Binding-site contacts:
Ligand atom C4 contacts residue ASN416 of chain 1.E at 4.2 Å.
Ligand atom C3 contacts residue ASN416 of chain 1.E at 3.8 Å.
Ligand atom N2 contacts residue ASN416 of chain 1.E at 2.9 Å (h-bond).
Ligand atom C6 contacts residue PRO261 of chain 1.E at 3.6 Å (hydrophobic).
Ligand atom O5 contacts residue GLN263 of chain 1.E at 4.2 Å.
Ligand atom C1 contacts residue ASN416 of chain 1.E at 1.4 Å.
Ligand atom C7 contacts residue NAG1 of chain 1.Z at 4.2 Å.
Ligand atom O6 contacts residue PRO261 of chain 1.E at 3.7 Å.
Ligand atom C5 contacts residue ASN416 of chain 1.E at 3.7 Å.
Ligand atom C5 contacts residue PRO261 of chain 1.E at 4.3 Å (hydrophobic).
Ligand atom C8 contacts residue ASN416 of chain 1.E at 4.2 Å.
Ligand atom C5 contacts residue GLN263 of chain 1.E at 4.3 Å.
Ligand atom O5 contacts residue PRO261 of chain 1.E at 3.8 Å.
Ligand atom C6 contacts residue ASN416 of chain 1.E at 4.4 Å.
Ligand atom O7 contacts residue ASN232 of chain 1.E at 4.0 Å.
Ligand atom C2 contacts residue ASN416 of chain 1.E at 2.5 Å.
Ligand atom C7 contacts residue ASN416 of chain 1.E at 3.8 Å.
Ligand atom O5 contacts residue ASN416 of chain 1.E at 2.4 Å (h-bond).
Ligand atom O7 contacts residue NAG1 of chain 1.Z at 3.1 Å (h-bond).
Ligand atom C1 contacts residue GLN263 of chain 1.E at 4.0 Å.

Sequence of chain 1.E:
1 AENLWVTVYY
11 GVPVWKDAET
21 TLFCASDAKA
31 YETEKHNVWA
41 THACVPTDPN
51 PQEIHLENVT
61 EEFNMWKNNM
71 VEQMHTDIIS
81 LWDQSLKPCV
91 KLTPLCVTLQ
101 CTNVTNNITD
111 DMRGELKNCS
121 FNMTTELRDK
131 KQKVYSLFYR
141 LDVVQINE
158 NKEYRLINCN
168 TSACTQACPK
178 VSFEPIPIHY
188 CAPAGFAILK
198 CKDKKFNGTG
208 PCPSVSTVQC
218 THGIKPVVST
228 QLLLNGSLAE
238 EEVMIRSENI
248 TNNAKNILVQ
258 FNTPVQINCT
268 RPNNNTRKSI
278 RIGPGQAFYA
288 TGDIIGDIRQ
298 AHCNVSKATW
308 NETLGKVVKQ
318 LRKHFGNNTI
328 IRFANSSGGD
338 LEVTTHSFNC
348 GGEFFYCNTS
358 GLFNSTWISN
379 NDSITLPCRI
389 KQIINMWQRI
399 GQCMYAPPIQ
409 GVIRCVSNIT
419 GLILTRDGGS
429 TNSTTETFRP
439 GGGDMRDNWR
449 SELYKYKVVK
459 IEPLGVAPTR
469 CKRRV

A small-molecule ligand and the protein it binds are described below.
Small molecule (SMILES): CC(=O)N[C@@H]1[C@@H](O)[C@H](O)[C@@H](CO)O[C@H]1O